Binding-site contacts:
Ligand atom CBH contacts residue PRO132 of chain 1.A at 3.8 Å (hydrophobic).
Ligand atom OAX contacts residue TYR163 of chain 1.C at 3.2 Å (h-bond).
Ligand atom CBH contacts residue GLY131 of chain 1.A at 3.4 Å.
Ligand atom N6 contacts residue TYR163 of chain 1.C at 3.3 Å.
Ligand atom CAG contacts residue ASP150 of chain 1.A at 3.4 Å.
Ligand atom CAA contacts residue ARG148 of chain 1.A at 3.1 Å.
Ligand atom CAD contacts residue GLY149 of chain 1.A at 3.4 Å.
Ligand atom N7 contacts residue TYR163 of chain 1.C at 3.7 Å.
Ligand atom CBI contacts residue PRO132 of chain 1.A at 3.8 Å (hydrophobic).
Ligand atom NBC contacts residue HIS223 of chain 1.C at 3.3 Å.
Ligand atom OAX contacts residue GLU123 of chain 1.C at 2.6 Å (salt-bridge).
Ligand atom N6 contacts residue ASP150 of chain 1.A at 2.2 Å (salt-bridge).
Ligand atom CAE contacts residue GLY131 of chain 1.A at 3.6 Å.
Ligand atom CBB contacts residue ASP222 of chain 1.C at 3.3 Å.
Ligand atom CAF contacts residue GLY149 of chain 1.A at 3.6 Å.
Ligand atom OAX contacts residue ALA162 of chain 1.C at 3.1 Å.
Ligand atom N1 contacts residue TYR163 of chain 1.C at 3.8 Å.
Ligand atom C5 contacts residue TYR163 of chain 1.C at 3.4 Å (hydrophobic).
Ligand atom N6 contacts residue ALA185 of chain 1.A at 3.5 Å (h-bond).
Ligand atom N6 contacts residue GLY149 of chain 1.A at 3.6 Å.
Ligand atom C6 contacts residue ASP150 of chain 1.A at 3.4 Å.
Ligand atom N3 contacts residue TYR163 of chain 1.C at 3.6 Å (h-bond).
Ligand atom CAD contacts residue PRO132 of chain 1.A at 3.8 Å (hydrophobic).
Ligand atom OAZ contacts residue ASN122 of chain 1.C at 3.2 Å (h-bond).
Ligand atom CAJ contacts residue TYR163 of chain 1.C at 3.5 Å (hydrophobic).
Ligand atom CAY contacts residue GLU123 of chain 1.C at 3.2 Å.
Ligand atom C4 contacts residue TYR163 of chain 1.C at 3.8 Å (hydrophobic).
Ligand atom C2 contacts residue SER166 of chain 1.C at 3.1 Å.
Ligand atom CAW contacts residue TYR163 of chain 1.C at 3.5 Å (hydrophobic).
Ligand atom OAZ contacts residue GLU123 of chain 1.C at 2.8 Å (salt-bridge).
Ligand atom C6 contacts residue TYR163 of chain 1.C at 3.4 Å (hydrophobic).
Ligand atom NAH contacts residue ASP150 of chain 1.A at 3.7 Å.
Ligand atom CAW contacts residue GLU123 of chain 1.C at 3.4 Å.
Ligand atom OAZ contacts residue ASP222 of chain 1.C at 3.4 Å (salt-bridge).
Ligand atom CAF contacts residue GLY131 of chain 1.A at 3.6 Å.
Ligand atom N1 contacts residue SER166 of chain 1.C at 3.1 Å (h-bond).
Ligand atom N1 contacts residue ALA185 of chain 1.A at 3.5 Å (h-bond).
Ligand atom N3 contacts residue ALA162 of chain 1.C at 3.8 Å.
Ligand atom CAY contacts residue ASP222 of chain 1.C at 3.3 Å.
Ligand atom CBB contacts residue LEU49 of chain 1.C at 3.8 Å (hydrophobic).

Sequence of chain 1.A:
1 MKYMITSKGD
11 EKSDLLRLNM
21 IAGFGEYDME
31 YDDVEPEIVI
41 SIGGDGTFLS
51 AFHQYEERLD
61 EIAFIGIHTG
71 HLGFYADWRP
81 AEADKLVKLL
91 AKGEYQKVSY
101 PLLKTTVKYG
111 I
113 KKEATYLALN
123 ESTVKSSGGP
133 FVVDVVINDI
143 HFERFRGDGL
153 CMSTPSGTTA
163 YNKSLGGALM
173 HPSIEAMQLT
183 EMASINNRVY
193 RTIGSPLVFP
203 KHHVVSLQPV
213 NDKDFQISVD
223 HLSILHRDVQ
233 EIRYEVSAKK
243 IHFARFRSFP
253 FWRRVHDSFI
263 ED

Sequence of chain 1.C:
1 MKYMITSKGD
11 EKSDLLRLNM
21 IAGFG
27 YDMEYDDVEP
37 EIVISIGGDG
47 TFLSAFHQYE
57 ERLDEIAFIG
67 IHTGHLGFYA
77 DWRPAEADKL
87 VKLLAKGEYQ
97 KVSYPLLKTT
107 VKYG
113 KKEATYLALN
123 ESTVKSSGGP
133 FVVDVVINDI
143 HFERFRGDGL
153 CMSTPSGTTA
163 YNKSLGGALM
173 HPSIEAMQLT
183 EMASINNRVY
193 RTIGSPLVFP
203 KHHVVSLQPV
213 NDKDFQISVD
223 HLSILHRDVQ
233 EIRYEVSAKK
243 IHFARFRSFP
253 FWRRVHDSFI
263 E

The protein below binds the small molecule below.
Small molecule (SMILES): C#Cc1cccc(CCNC(=O)CSc2nc3c(N)ncnc3n2[C@@H]2O[C@H](CN=[N+]=[N-])[C@@H](O)[C@H]2O)c1